Sequence of chain 1.E:
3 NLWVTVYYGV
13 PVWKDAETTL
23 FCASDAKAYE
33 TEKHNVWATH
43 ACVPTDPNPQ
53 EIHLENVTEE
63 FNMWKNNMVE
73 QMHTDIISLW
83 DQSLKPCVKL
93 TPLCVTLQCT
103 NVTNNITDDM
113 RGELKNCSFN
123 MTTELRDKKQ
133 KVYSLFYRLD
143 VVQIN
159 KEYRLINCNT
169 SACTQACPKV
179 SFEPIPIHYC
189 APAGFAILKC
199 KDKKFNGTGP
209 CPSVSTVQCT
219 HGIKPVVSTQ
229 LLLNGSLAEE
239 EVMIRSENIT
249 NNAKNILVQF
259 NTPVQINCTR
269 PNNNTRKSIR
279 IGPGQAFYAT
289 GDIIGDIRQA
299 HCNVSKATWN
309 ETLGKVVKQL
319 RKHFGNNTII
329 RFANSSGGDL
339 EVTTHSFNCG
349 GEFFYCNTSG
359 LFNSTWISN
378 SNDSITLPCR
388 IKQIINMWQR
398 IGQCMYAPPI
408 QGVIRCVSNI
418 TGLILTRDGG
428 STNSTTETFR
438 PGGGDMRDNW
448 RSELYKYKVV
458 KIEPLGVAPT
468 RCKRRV

A protein and the small-molecule ligand that binds it are described below.
Small molecule (SMILES): CC(=O)N[C@@H]1[C@@H](O)[C@H](O)[C@@H](CO)O[C@H]1O

Binding-site contacts:
Ligand atom O6 contacts residue GLY312 of chain 1.E at 4.3 Å.
Ligand atom N2 contacts residue ASN308 of chain 1.E at 2.9 Å (h-bond).
Ligand atom C8 contacts residue ASN308 of chain 1.E at 4.1 Å.
Ligand atom C7 contacts residue ASN308 of chain 1.E at 3.2 Å.
Ligand atom C1 contacts residue ASN308 of chain 1.E at 1.4 Å.
Ligand atom C4 contacts residue ASN308 of chain 1.E at 4.2 Å.
Ligand atom O7 contacts residue ASN308 of chain 1.E at 3.1 Å (h-bond).
Ligand atom O5 contacts residue TRP364 of chain 1.E at 4.3 Å.
Ligand atom O5 contacts residue ASN308 of chain 1.E at 2.4 Å (h-bond).
Ligand atom C3 contacts residue ASN308 of chain 1.E at 3.8 Å.
Ligand atom C1 contacts residue TRP364 of chain 1.E at 4.2 Å (hydrophobic).
Ligand atom C5 contacts residue TRP364 of chain 1.E at 4.2 Å (hydrophobic).
Ligand atom C2 contacts residue ASN308 of chain 1.E at 2.5 Å.
Ligand atom C5 contacts residue ASN308 of chain 1.E at 3.7 Å.